This protein binds this small molecule.
Small molecule (SMILES): CC(=O)N[C@@H]1[C@@H](O)[C@H](O)[C@@H](CO)O[C@H]1O

Sequence of chain 1.B:
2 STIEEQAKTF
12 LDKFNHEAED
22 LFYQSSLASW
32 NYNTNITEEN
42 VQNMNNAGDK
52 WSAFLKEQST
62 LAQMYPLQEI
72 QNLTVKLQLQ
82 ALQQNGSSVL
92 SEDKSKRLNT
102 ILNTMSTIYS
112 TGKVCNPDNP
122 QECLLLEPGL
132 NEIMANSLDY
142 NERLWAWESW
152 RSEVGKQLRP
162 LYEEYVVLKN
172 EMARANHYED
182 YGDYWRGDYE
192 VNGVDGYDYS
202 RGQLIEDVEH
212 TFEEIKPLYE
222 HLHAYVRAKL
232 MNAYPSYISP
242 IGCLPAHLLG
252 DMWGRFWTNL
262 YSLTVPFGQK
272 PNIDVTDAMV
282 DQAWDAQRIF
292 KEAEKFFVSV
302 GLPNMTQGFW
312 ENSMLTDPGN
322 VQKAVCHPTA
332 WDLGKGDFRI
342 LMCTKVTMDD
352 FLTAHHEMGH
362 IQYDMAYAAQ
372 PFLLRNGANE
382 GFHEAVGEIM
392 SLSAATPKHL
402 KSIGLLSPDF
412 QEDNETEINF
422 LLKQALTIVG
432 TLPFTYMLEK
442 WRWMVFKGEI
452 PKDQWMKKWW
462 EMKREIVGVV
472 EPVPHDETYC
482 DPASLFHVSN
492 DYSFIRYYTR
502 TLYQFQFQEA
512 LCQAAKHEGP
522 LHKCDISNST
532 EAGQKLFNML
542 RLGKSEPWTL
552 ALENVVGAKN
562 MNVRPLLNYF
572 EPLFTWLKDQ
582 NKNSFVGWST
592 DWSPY

Binding-site contacts:
Ligand atom C4 contacts residue ASN529 of chain 1.B at 4.2 Å.
Ligand atom C5 contacts residue ASN529 of chain 1.B at 3.7 Å.
Ligand atom C1 contacts residue ASN529 of chain 1.B at 1.4 Å.
Ligand atom C2 contacts residue SER403 of chain 1.B at 4.3 Å.
Ligand atom C3 contacts residue ASN529 of chain 1.B at 3.9 Å.
Ligand atom C7 contacts residue ASN529 of chain 1.B at 3.2 Å.
Ligand atom N2 contacts residue SER403 of chain 1.B at 3.5 Å (h-bond).
Ligand atom C2 contacts residue ASN529 of chain 1.B at 2.5 Å.
Ligand atom N2 contacts residue ASN529 of chain 1.B at 2.6 Å (h-bond).
Ligand atom O3 contacts residue SER403 of chain 1.B at 3.7 Å.
Ligand atom O5 contacts residue ASN529 of chain 1.B at 2.3 Å (h-bond).
Ligand atom C8 contacts residue SER403 of chain 1.B at 3.5 Å.
Ligand atom C7 contacts residue SER403 of chain 1.B at 3.7 Å.
Ligand atom C8 contacts residue ASN529 of chain 1.B at 3.5 Å.
Ligand atom C3 contacts residue SER403 of chain 1.B at 4.0 Å.
Ligand atom O7 contacts residue ASN529 of chain 1.B at 4.0 Å.